Sequence of chain 1.A:
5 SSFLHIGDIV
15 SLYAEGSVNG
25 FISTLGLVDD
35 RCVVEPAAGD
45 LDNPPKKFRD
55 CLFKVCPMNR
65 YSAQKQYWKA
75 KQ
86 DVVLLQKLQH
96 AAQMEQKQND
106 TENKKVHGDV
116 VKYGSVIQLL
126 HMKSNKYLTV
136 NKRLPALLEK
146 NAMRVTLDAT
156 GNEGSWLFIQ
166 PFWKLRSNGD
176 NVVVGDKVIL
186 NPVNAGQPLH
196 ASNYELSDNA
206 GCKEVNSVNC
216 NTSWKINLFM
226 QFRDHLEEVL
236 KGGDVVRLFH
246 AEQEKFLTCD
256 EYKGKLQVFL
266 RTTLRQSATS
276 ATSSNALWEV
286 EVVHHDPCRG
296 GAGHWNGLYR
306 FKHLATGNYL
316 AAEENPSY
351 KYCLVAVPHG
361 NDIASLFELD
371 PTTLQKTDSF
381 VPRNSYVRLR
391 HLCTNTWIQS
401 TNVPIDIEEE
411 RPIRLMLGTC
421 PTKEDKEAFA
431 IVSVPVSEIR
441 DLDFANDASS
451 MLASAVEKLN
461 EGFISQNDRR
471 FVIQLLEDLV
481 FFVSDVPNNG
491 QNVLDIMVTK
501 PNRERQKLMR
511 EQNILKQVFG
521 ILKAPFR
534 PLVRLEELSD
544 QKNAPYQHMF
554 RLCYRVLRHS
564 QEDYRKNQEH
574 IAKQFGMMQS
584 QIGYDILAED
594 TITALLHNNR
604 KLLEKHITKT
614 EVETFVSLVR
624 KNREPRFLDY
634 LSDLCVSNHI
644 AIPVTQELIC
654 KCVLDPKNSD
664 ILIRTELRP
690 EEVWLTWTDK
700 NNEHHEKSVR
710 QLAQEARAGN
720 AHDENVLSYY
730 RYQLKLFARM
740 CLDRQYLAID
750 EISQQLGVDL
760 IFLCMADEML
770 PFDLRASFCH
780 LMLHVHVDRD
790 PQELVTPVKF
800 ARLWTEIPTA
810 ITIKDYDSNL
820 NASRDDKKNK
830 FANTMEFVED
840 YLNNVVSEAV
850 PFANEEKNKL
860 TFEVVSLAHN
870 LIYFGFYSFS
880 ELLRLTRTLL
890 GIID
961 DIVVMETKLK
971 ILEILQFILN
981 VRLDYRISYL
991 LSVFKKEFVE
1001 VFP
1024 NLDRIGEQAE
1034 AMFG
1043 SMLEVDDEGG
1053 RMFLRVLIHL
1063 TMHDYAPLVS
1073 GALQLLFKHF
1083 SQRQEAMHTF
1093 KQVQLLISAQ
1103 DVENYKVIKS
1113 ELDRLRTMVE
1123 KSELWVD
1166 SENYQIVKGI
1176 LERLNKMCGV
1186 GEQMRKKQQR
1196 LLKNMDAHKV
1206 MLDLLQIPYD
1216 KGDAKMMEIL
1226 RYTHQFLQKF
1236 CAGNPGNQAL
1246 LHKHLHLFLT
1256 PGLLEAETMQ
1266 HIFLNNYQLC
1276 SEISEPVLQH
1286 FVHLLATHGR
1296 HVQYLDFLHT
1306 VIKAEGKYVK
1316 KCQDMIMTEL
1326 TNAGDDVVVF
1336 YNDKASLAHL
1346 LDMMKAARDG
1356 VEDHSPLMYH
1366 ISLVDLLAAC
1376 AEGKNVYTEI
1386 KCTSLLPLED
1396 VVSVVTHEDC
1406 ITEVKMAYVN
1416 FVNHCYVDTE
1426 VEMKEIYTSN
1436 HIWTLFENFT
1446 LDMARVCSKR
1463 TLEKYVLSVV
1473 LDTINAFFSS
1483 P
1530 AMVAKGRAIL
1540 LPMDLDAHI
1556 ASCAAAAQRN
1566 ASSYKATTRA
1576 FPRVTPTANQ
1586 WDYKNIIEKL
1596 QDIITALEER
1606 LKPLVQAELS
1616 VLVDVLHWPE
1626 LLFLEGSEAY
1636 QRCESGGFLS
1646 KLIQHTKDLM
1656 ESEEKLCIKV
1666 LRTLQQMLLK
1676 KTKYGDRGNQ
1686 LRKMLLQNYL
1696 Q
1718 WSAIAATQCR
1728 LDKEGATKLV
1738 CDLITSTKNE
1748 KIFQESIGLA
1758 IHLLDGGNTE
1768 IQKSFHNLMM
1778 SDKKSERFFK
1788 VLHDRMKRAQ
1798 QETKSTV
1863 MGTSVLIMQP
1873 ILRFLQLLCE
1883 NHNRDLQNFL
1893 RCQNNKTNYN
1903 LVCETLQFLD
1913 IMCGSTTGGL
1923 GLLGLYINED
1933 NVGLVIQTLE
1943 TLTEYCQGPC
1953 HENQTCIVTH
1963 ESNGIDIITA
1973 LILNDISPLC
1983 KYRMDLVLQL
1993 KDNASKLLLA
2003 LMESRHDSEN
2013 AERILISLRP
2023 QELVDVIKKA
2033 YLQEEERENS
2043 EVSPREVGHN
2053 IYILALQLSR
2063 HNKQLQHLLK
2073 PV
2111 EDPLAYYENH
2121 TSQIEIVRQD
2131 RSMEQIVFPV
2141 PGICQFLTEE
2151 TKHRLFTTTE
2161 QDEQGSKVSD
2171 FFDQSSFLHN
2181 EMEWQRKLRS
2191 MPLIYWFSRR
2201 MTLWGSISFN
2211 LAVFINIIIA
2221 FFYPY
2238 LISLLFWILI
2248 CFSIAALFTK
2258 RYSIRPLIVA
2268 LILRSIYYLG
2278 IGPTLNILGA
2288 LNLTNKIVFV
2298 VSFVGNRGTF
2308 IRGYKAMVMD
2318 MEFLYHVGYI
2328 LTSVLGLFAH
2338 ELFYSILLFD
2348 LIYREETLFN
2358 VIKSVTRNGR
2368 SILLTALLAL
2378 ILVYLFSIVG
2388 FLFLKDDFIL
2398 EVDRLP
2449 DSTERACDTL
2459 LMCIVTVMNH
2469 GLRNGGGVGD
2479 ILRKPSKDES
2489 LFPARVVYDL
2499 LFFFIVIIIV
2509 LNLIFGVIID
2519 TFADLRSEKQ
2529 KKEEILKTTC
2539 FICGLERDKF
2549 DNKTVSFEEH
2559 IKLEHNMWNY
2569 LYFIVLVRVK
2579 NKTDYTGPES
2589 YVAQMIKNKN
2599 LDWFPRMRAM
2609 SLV

Binding-site contacts:
Ligand atom O3 contacts residue ARG568 of chain 1.A at 2.4 Å (salt-bridge).
Ligand atom O6 contacts residue ARG503 of chain 1.A at 3.5 Å (salt-bridge).
Ligand atom C3 contacts residue ARG270 of chain 1.A at 4.2 Å.
Ligand atom O13 contacts residue ARG568 of chain 1.A at 3.8 Å.
Ligand atom C2 contacts residue ARG270 of chain 1.A at 3.9 Å.
Ligand atom O2 contacts residue ARG568 of chain 1.A at 3.5 Å (salt-bridge).
Ligand atom C3 contacts residue ARG568 of chain 1.A at 3.7 Å.
Ligand atom O53 contacts residue LYS507 of chain 1.A at 3.6 Å.
Ligand atom P1 contacts residue ARG568 of chain 1.A at 3.3 Å.
Ligand atom P5 contacts residue TYR567 of chain 1.A at 3.9 Å.
Ligand atom C1 contacts residue ARG568 of chain 1.A at 3.9 Å.
Ligand atom O42 contacts residue LEU269 of chain 1.A at 3.2 Å (h-bond).
Ligand atom O51 contacts residue LYS569 of chain 1.A at 3.3 Å (salt-bridge).
Ligand atom O52 contacts residue LYS507 of chain 1.A at 3.5 Å (salt-bridge).
Ligand atom O51 contacts residue ARG510 of chain 1.A at 3.3 Å (salt-bridge).
Ligand atom O4 contacts residue THR268 of chain 1.A at 4.2 Å.
Ligand atom O42 contacts residue THR268 of chain 1.A at 4.1 Å.
Ligand atom O52 contacts residue LYS569 of chain 1.A at 4.0 Å.
Ligand atom O41 contacts residue ARG266 of chain 1.A at 3.1 Å (salt-bridge).
Ligand atom O1 contacts residue ARG568 of chain 1.A at 3.0 Å (salt-bridge).
Ligand atom C5 contacts residue LYS569 of chain 1.A at 3.8 Å.
Ligand atom O4 contacts residue ARG270 of chain 1.A at 3.4 Å.
Ligand atom C2 contacts residue ARG568 of chain 1.A at 3.9 Å.
Ligand atom O43 contacts residue LEU269 of chain 1.A at 3.8 Å.
Ligand atom O12 contacts residue ARG503 of chain 1.A at 3.3 Å (salt-bridge).
Ligand atom O51 contacts residue LYS507 of chain 1.A at 3.5 Å.
Ligand atom C6 contacts residue LYS569 of chain 1.A at 3.7 Å.
Ligand atom O43 contacts residue THR268 of chain 1.A at 2.7 Å (h-bond).
Ligand atom O5 contacts residue LYS569 of chain 1.A at 2.9 Å (salt-bridge).
Ligand atom C4 contacts residue LYS569 of chain 1.A at 4.1 Å.
Ligand atom O53 contacts residue TYR567 of chain 1.A at 4.2 Å.
Ligand atom O6 contacts residue TYR567 of chain 1.A at 3.8 Å.
Ligand atom O6 contacts residue LYS569 of chain 1.A at 4.1 Å.
Ligand atom O11 contacts residue ARG568 of chain 1.A at 2.5 Å (salt-bridge).
Ligand atom P4 contacts residue THR268 of chain 1.A at 3.8 Å.
Ligand atom O51 contacts residue TYR567 of chain 1.A at 2.6 Å (h-bond).
Ligand atom P4 contacts residue LEU269 of chain 1.A at 4.1 Å.
Ligand atom P5 contacts residue LYS507 of chain 1.A at 3.8 Å.
Ligand atom P5 contacts residue LYS569 of chain 1.A at 3.6 Å.
Ligand atom O41 contacts residue LYS569 of chain 1.A at 3.4 Å (salt-bridge).

A small-molecule ligand and the protein it binds are described below.
Small molecule (SMILES): O=P(O)(O)O[C@@H]1[C@H](O)[C@H](O)[C@@H](OP(=O)(O)O)[C@H](OP(=O)(O)O)[C@H]1O